Binding-site contacts:
Ligand atom C9 contacts residue ASP77 of chain 1.B at 3.7 Å.
Ligand atom C16 contacts residue GLN72 of chain 1.B at 3.2 Å.
Ligand atom C10 contacts residue TYR245 of chain 1.B at 3.5 Å (hydrophobic).
Ligand atom C17 contacts residue GLN72 of chain 1.B at 4.1 Å.
Ligand atom C4 contacts residue ASP77 of chain 1.B at 3.2 Å.
Ligand atom C14 contacts residue TYR245 of chain 1.B at 4.0 Å (hydrophobic).
Ligand atom C11 contacts residue GLU22 of chain 1.B at 3.1 Å.
Ligand atom N5 contacts residue THR244 of chain 1.B at 3.2 Å (h-bond).
Ligand atom C6 contacts residue TYR245 of chain 1.B at 3.6 Å (hydrophobic).
Ligand atom C3 contacts residue ILE71 of chain 1.B at 3.5 Å (hydrophobic).
Ligand atom C2 contacts residue THR244 of chain 1.B at 3.4 Å.
Ligand atom C16 contacts residue TYR81 of chain 1.B at 4.1 Å (hydrophobic).
Ligand atom O18 contacts residue TYR81 of chain 1.B at 3.2 Å.
Ligand atom C4 contacts residue TRP61 of chain 1.B at 4.1 Å (hydrophobic).
Ligand atom C1 contacts residue THR244 of chain 1.B at 3.5 Å.
Ligand atom C14 contacts residue ILE71 of chain 1.B at 3.5 Å (hydrophobic).
Ligand atom C6 contacts residue ILE71 of chain 1.B at 3.6 Å (hydrophobic).
Ligand atom N5 contacts residue VAL242 of chain 1.B at 4.0 Å.
Ligand atom C1 contacts residue ILE71 of chain 1.B at 3.8 Å (hydrophobic).
Ligand atom C13 contacts residue TYR81 of chain 1.B at 3.7 Å (hydrophobic).
Ligand atom C13 contacts residue VAL242 of chain 1.B at 3.6 Å (hydrophobic).
Ligand atom C19 contacts residue GLN209 of chain 1.B at 3.4 Å.
Ligand atom C2 contacts residue TYR245 of chain 1.B at 3.9 Å (hydrophobic).
Ligand atom N7 contacts residue ILE71 of chain 1.B at 3.3 Å.
Ligand atom C11 contacts residue ILE71 of chain 1.B at 3.5 Å (hydrophobic).
Ligand atom C9 contacts residue THR74 of chain 1.B at 4.0 Å.
Ligand atom C4 contacts residue THR244 of chain 1.B at 3.4 Å.
Ligand atom C2 contacts residue ILE71 of chain 1.B at 4.1 Å (hydrophobic).
Ligand atom C9 contacts residue TRP61 of chain 1.B at 3.2 Å (hydrophobic).
Ligand atom C8 contacts residue ILE71 of chain 1.B at 3.4 Å (hydrophobic).
Ligand atom C14 contacts residue GLN72 of chain 1.B at 3.8 Å.
Ligand atom N7 contacts residue GLU22 of chain 1.B at 2.8 Å (salt-bridge).
Ligand atom C19 contacts residue ILE250 of chain 1.B at 4.0 Å (hydrophobic).
Ligand atom C15 contacts residue TYR81 of chain 1.B at 3.2 Å (hydrophobic).
Ligand atom C13 contacts residue TYR245 of chain 1.B at 3.5 Å (hydrophobic).
Ligand atom C12 contacts residue TRP61 of chain 1.B at 4.1 Å (hydrophobic).
Ligand atom C17 contacts residue TYR81 of chain 1.B at 3.6 Å (hydrophobic).
Ligand atom N5 contacts residue TYR245 of chain 1.B at 3.3 Å.
Ligand atom C3 contacts residue GLU22 of chain 1.B at 4.0 Å.
Ligand atom C15 contacts residue ILE250 of chain 1.B at 3.8 Å (hydrophobic).

This protein binds this small molecule.
Small molecule (SMILES): COc1ccc(Nc2ccnc3ccccc23)cc1

Sequence of chain 1.B:
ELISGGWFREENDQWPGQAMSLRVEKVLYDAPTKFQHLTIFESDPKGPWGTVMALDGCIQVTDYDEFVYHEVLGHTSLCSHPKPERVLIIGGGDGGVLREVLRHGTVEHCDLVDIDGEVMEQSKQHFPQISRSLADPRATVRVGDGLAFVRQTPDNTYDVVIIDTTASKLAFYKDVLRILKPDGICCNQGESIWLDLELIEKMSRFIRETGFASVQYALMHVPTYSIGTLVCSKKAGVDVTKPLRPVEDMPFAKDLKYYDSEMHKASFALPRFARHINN